Binding-site contacts:
Ligand atom C24 contacts residue SER352 of chain 1.A at 3.6 Å.
Ligand atom C16 contacts residue ALA287 of chain 1.A at 4.2 Å (hydrophobic).
Ligand atom C19 contacts residue VAL465 of chain 1.A at 4.2 Å (hydrophobic).
Ligand atom C16 contacts residue ALA105 of chain 1.A at 4.0 Å (hydrophobic).
Ligand atom C11 contacts residue VAL465 of chain 1.A at 4.0 Å (hydrophobic).
Ligand atom C25 contacts residue THR291 of chain 1.A at 4.1 Å.
Ligand atom N22 contacts residue CYS425 of chain 1.A at 4.2 Å.
Ligand atom C2 contacts residue ILE197 of chain 1.A at 4.1 Å (hydrophobic).
Ligand atom C1 contacts residue VAL465 of chain 1.A at 4.2 Å (hydrophobic).
Ligand atom C7 contacts residue GLU283 of chain 1.A at 3.9 Å.
Ligand atom C3 contacts residue ASN194 of chain 1.A at 4.1 Å.
Ligand atom C18 contacts residue PHE106 of chain 1.A at 4.2 Å (hydrophobic).
Ligand atom C9 contacts residue GLY286 of chain 1.A at 3.9 Å.
Ligand atom N22 contacts residue HEM1 of chain 1.C at 1.9 Å.
Ligand atom C21 contacts residue HEM1 of chain 1.C at 2.7 Å.
Ligand atom C23 contacts residue VAL351 of chain 1.A at 4.0 Å (hydrophobic).
Ligand atom C3 contacts residue GLY286 of chain 1.A at 4.0 Å.
Ligand atom C24 contacts residue VAL351 of chain 1.A at 3.8 Å (hydrophobic).
Ligand atom C24 contacts residue THR291 of chain 1.A at 3.4 Å.
Ligand atom C6 contacts residue GLY286 of chain 1.A at 4.3 Å.
Ligand atom C4 contacts residue ILE197 of chain 1.A at 4.1 Å (hydrophobic).
Ligand atom C25 contacts residue SER352 of chain 1.A at 3.9 Å.
Ligand atom O3 contacts residue ASN194 of chain 1.A at 3.4 Å (h-bond).
Ligand atom C16 contacts residue HEM1 of chain 1.C at 3.9 Å.
Ligand atom C2 contacts residue VAL198 of chain 1.A at 4.0 Å (hydrophobic).
Ligand atom C23 contacts residue HEM1 of chain 1.C at 2.8 Å.
Ligand atom C5 contacts residue GLY286 of chain 1.A at 4.1 Å.
Ligand atom C4 contacts residue LEU97 of chain 1.A at 4.2 Å (hydrophobic).
Ligand atom C1 contacts residue GLY286 of chain 1.A at 3.8 Å.
Ligand atom C11 contacts residue GLY286 of chain 1.A at 4.2 Å.
Ligand atom C10 contacts residue GLY286 of chain 1.A at 4.2 Å.
Ligand atom C3 contacts residue ILE197 of chain 1.A at 4.1 Å (hydrophobic).
Ligand atom C15 contacts residue GLU283 of chain 1.A at 3.9 Å.
Ligand atom C20 contacts residue HEM1 of chain 1.C at 4.0 Å.
Ligand atom O3 contacts residue ILE197 of chain 1.A at 3.4 Å.
Ligand atom N22 contacts residue THR291 of chain 1.A at 3.7 Å.
Ligand atom C23 contacts residue THR291 of chain 1.A at 3.2 Å.
Ligand atom C24 contacts residue HEM1 of chain 1.C at 4.1 Å.
Ligand atom C9 contacts residue ALA287 of chain 1.A at 4.1 Å (hydrophobic).
Ligand atom C15 contacts residue ALA105 of chain 1.A at 3.7 Å (hydrophobic).

Sequence of chain 1.A:
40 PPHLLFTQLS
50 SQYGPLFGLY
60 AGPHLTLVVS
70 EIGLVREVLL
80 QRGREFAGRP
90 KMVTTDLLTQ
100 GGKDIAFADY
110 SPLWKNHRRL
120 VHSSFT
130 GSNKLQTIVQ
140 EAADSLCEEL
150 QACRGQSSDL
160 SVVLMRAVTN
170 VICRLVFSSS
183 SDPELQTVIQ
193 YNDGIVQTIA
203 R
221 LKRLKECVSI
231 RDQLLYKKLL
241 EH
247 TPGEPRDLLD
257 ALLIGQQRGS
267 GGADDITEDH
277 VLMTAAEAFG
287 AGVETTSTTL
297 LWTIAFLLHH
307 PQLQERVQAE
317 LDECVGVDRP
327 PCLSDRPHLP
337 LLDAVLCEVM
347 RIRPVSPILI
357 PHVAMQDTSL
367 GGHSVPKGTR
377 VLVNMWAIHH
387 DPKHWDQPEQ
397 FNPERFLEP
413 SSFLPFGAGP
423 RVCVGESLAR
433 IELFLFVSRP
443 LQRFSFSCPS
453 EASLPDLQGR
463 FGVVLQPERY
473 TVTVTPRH

The protein below binds the small molecule below.
Small molecule (SMILES): C[C@]12CC[C@H](O)CC1=CC[C@@H]1[C@@H]2CC[C@]2(C)C(c3cccnc3)=CC[C@@H]12